A small-molecule ligand and the protein it binds are described below.
Small molecule (SMILES): NC1Cc2ccccc2C1

Binding-site contacts:
Ligand atom C3 contacts residue ASN473 of chain 1.A at 3.8 Å.
Ligand atom C8 contacts residue ALA366 of chain 1.A at 4.3 Å (hydrophobic).
Ligand atom C4 contacts residue ALA477 of chain 1.A at 4.0 Å (hydrophobic).
Ligand atom N10 contacts residue ALA366 of chain 1.A at 3.9 Å.
Ligand atom C4 contacts residue TRP474 of chain 1.A at 4.3 Å (hydrophobic).
Ligand atom N10 contacts residue ILE364 of chain 1.A at 4.5 Å.
Ligand atom C9 contacts residue ALA477 of chain 1.A at 3.6 Å (hydrophobic).
Ligand atom C3 contacts residue TYR344 of chain 1.A at 3.3 Å (hydrophobic).
Ligand atom C9 contacts residue ASN473 of chain 1.A at 4.1 Å.
Ligand atom C2 contacts residue ASN473 of chain 1.A at 3.8 Å.
Ligand atom C1 contacts residue ASN473 of chain 1.A at 3.6 Å.
Ligand atom C6 contacts residue MET340 of chain 1.A at 4.2 Å (hydrophobic).
Ligand atom C2 contacts residue MET311 of chain 1.A at 3.9 Å (hydrophobic).
Ligand atom C9 contacts residue ALA366 of chain 1.A at 3.8 Å (hydrophobic).
Ligand atom C2 contacts residue MET340 of chain 1.A at 4.4 Å (hydrophobic).
Ligand atom C9 contacts residue TYR344 of chain 1.A at 3.9 Å (hydrophobic).
Ligand atom C6 contacts residue ASN473 of chain 1.A at 3.7 Å.
Ligand atom C9 contacts residue TRP474 of chain 1.A at 3.9 Å (hydrophobic).
Ligand atom C4 contacts residue ASN473 of chain 1.A at 3.9 Å.
Ligand atom C1 contacts residue TRP337 of chain 1.A at 4.0 Å (hydrophobic).
Ligand atom C2 contacts residue TYR344 of chain 1.A at 3.5 Å (hydrophobic).
Ligand atom C4 contacts residue TYR344 of chain 1.A at 3.9 Å (hydrophobic).
Ligand atom C8 contacts residue TRP474 of chain 1.A at 4.2 Å (hydrophobic).
Ligand atom C6 contacts residue TRP337 of chain 1.A at 4.0 Å (hydrophobic).
Ligand atom C3 contacts residue ALA477 of chain 1.A at 3.7 Å (hydrophobic).
Ligand atom C5 contacts residue ASN473 of chain 1.A at 3.8 Å.
Ligand atom C1 contacts residue TYR344 of chain 1.A at 4.4 Å (hydrophobic).
Ligand atom C1 contacts residue MET340 of chain 1.A at 3.7 Å (hydrophobic).
Ligand atom C1 contacts residue MET311 of chain 1.A at 4.1 Å (hydrophobic).

Sequence of chain 1.A:
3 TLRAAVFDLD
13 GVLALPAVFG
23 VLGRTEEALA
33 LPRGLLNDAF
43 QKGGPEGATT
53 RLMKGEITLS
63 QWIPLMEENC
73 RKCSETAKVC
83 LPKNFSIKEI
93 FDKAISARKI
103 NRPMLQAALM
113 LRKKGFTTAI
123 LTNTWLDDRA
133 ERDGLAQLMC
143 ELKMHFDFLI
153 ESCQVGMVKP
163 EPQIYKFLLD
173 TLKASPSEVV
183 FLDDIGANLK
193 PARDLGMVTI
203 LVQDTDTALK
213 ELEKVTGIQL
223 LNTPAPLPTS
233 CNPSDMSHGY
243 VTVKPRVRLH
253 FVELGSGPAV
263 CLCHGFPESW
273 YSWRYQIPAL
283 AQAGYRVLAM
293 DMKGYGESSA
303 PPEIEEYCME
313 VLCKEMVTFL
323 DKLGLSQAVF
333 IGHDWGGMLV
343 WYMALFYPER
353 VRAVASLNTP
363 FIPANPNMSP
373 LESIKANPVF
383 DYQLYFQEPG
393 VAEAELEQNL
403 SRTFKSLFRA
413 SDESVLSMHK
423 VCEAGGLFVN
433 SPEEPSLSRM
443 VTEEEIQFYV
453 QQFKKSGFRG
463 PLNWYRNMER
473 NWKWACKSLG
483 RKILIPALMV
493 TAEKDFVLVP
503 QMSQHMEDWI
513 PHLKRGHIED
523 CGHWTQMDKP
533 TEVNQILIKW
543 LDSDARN